Binding-site contacts:
Ligand atom C16 contacts residue TYR128 of chain 7.A at 2.9 Å (hydrophobic).
Ligand atom C17 contacts residue ILE104 of chain 7.A at 3.8 Å (hydrophobic).
Ligand atom C10 contacts residue TYR128 of chain 7.A at 3.6 Å (hydrophobic).
Ligand atom N12 contacts residue TYR128 of chain 7.A at 2.5 Å (h-bond).
Ligand atom C19 contacts residue VAL191 of chain 7.A at 4.0 Å (hydrophobic).
Ligand atom C18 contacts residue TYR152 of chain 7.A at 3.8 Å (hydrophobic).
Ligand atom C8 contacts residue PHE124 of chain 7.A at 3.6 Å (hydrophobic).
Ligand atom C10 contacts residue MET221 of chain 7.A at 4.0 Å (hydrophobic).
Ligand atom N4 contacts residue ASN219 of chain 7.A at 4.0 Å.
Ligand atom C11 contacts residue TYR128 of chain 7.A at 3.4 Å (hydrophobic).
Ligand atom N5 contacts residue DMS1 of chain 7.F at 3.9 Å.
Ligand atom C10 contacts residue ILE104 of chain 7.A at 3.9 Å (hydrophobic).
Ligand atom C11 contacts residue ILE104 of chain 7.A at 3.5 Å (hydrophobic).
Ligand atom C21 contacts residue ILE104 of chain 7.A at 3.5 Å (hydrophobic).
Ligand atom C21 contacts residue MET224 of chain 7.A at 4.0 Å (hydrophobic).
Ligand atom C1 contacts residue ASN198 of chain 7.A at 4.0 Å.
Ligand atom N9 contacts residue TYR128 of chain 7.A at 4.1 Å.
Ligand atom C14 contacts residue TYR197 of chain 7.A at 4.1 Å (hydrophobic).
Ligand atom C1 contacts residue DMS1 of chain 7.F at 4.1 Å.
Ligand atom C17 contacts residue TYR128 of chain 7.A at 3.8 Å (hydrophobic).
Ligand atom C8 contacts residue TYR197 of chain 7.A at 3.4 Å (hydrophobic).
Ligand atom N5 contacts residue ASN219 of chain 7.A at 4.1 Å.
Ligand atom C7 contacts residue TYR197 of chain 7.A at 3.5 Å (hydrophobic).
Ligand atom C16 contacts residue ILE104 of chain 7.A at 3.7 Å (hydrophobic).
Ligand atom C19 contacts residue TYR152 of chain 7.A at 3.9 Å (hydrophobic).
Ligand atom C10 contacts residue LEU106 of chain 7.A at 4.0 Å (hydrophobic).
Ligand atom C13 contacts residue TYR128 of chain 7.A at 3.0 Å (hydrophobic).
Ligand atom C7 contacts residue LEU106 of chain 7.A at 4.1 Å (hydrophobic).
Ligand atom N4 contacts residue DMS1 of chain 7.F at 3.6 Å (h-bond).
Ligand atom C13 contacts residue TYR197 of chain 7.A at 4.0 Å (hydrophobic).
Ligand atom C19 contacts residue VAL188 of chain 7.A at 3.5 Å (hydrophobic).
Ligand atom C14 contacts residue TYR128 of chain 7.A at 3.3 Å (hydrophobic).
Ligand atom C20 contacts residue VAL191 of chain 7.A at 3.5 Å (hydrophobic).
Ligand atom C15 contacts residue TYR128 of chain 7.A at 3.0 Å (hydrophobic).
Ligand atom C20 contacts residue VAL188 of chain 7.A at 3.7 Å (hydrophobic).
Ligand atom C11 contacts residue MET221 of chain 7.A at 4.0 Å (hydrophobic).
Ligand atom C14 contacts residue SER126 of chain 7.A at 3.6 Å.
Ligand atom C7 contacts residue PHE124 of chain 7.A at 3.8 Å (hydrophobic).
Ligand atom C18 contacts residue VAL188 of chain 7.A at 3.9 Å (hydrophobic).
Ligand atom C13 contacts residue SER126 of chain 7.A at 3.7 Å.

The small molecule below binds the protein below.
Small molecule (SMILES): COc1ccc(N2CCN(c3cccc(C)c3)CC2)nn1

Sequence of chain 7.A:
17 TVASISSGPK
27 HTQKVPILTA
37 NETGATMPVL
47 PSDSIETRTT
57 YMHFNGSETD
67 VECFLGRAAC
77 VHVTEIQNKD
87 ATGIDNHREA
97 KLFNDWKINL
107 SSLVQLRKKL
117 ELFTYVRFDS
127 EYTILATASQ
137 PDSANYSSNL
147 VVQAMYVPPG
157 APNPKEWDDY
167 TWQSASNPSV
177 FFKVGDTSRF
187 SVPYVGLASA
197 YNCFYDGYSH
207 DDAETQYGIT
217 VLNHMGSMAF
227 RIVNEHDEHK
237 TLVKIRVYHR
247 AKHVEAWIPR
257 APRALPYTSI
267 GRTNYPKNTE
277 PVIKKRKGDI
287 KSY